Binding-site contacts:
Ligand atom O1 contacts residue VAL172 of chain 1.B at 4.2 Å.
Ligand atom C12 contacts residue ASP173 of chain 1.B at 4.3 Å.
Ligand atom O2 contacts residue ILE138 of chain 1.B at 4.3 Å.
Ligand atom C13 contacts residue VAL172 of chain 1.B at 3.9 Å (hydrophobic).
Ligand atom C14 contacts residue ILE138 of chain 1.B at 4.2 Å (hydrophobic).
Ligand atom O2 contacts residue TRP142 of chain 1.B at 3.1 Å (h-bond).
Ligand atom C14 contacts residue TRP142 of chain 1.B at 3.9 Å (hydrophobic).
Ligand atom O1 contacts residue ASP173 of chain 1.B at 3.4 Å.
Ligand atom C10 contacts residue VAL97 of chain 1.B at 4.4 Å (hydrophobic).
Ligand atom C3 contacts residue ILE138 of chain 1.B at 4.3 Å (hydrophobic).
Ligand atom C13 contacts residue ASP173 of chain 1.B at 4.2 Å.
Ligand atom C4 contacts residue TRP142 of chain 1.B at 3.6 Å (hydrophobic).
Ligand atom C7 contacts residue ILE138 of chain 1.B at 4.0 Å (hydrophobic).
Ligand atom C11 contacts residue ILE176 of chain 1.B at 3.6 Å (hydrophobic).
Ligand atom C4 contacts residue ILE138 of chain 1.B at 3.7 Å (hydrophobic).
Ligand atom C2 contacts residue ARG76 of chain 1.B at 4.1 Å.
Ligand atom C3 contacts residue ALA75 of chain 1.B at 4.2 Å (hydrophobic).
Ligand atom O3 contacts residue HIS68 of chain 1.B at 3.4 Å (h-bond).
Ligand atom O2 contacts residue GLU79 of chain 1.B at 4.2 Å.
Ligand atom C12 contacts residue VAL172 of chain 1.B at 4.1 Å (hydrophobic).
Ligand atom O2 contacts residue ALA75 of chain 1.B at 4.2 Å.
Ligand atom C12 contacts residue ILE176 of chain 1.B at 3.5 Å (hydrophobic).
Ligand atom O1 contacts residue ILE176 of chain 1.B at 3.1 Å.
Ligand atom C6 contacts residue HIS71 of chain 1.B at 4.2 Å.
Ligand atom O3 contacts residue ALA75 of chain 1.B at 4.0 Å.
Ligand atom C14 contacts residue TYR169 of chain 1.B at 3.8 Å (hydrophobic).
Ligand atom C9 contacts residue TRP142 of chain 1.B at 4.3 Å (hydrophobic).
Ligand atom C8 contacts residue ILE138 of chain 1.B at 3.7 Å (hydrophobic).
Ligand atom C1 contacts residue HIS71 of chain 1.B at 4.0 Å.
Ligand atom O3 contacts residue ASP72 of chain 1.B at 3.3 Å (salt-bridge).
Ligand atom C1 contacts residue ALA75 of chain 1.B at 4.1 Å (hydrophobic).
Ligand atom C5 contacts residue ILE138 of chain 1.B at 4.2 Å (hydrophobic).
Ligand atom C13 contacts residue TYR169 of chain 1.B at 3.6 Å (hydrophobic).
Ligand atom C1 contacts residue LEU93 of chain 1.B at 4.3 Å (hydrophobic).
Ligand atom C2 contacts residue ALA75 of chain 1.B at 3.3 Å (hydrophobic).
Ligand atom O3 contacts residue HIS71 of chain 1.B at 3.3 Å.
Ligand atom C9 contacts residue ILE138 of chain 1.B at 4.1 Å (hydrophobic).
Ligand atom C3 contacts residue TRP142 of chain 1.B at 3.7 Å (hydrophobic).
Ligand atom C8 contacts residue TRP142 of chain 1.B at 3.7 Å (hydrophobic).
Ligand atom C1 contacts residue ASP72 of chain 1.B at 4.4 Å.

A small-molecule ligand and the protein it binds are described below.
Small molecule (SMILES): Oc1ccc(/C=C/c2cc(O)cc(O)c2)cc1

Sequence of chain 1.B:
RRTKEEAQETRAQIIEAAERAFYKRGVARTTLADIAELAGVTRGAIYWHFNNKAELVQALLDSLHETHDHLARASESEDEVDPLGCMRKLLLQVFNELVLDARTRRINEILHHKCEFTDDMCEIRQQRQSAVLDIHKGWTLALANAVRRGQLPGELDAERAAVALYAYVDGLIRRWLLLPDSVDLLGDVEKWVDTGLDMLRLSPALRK